Binding-site contacts:
Ligand atom C6 contacts residue ASN318 of chain 54.H at 3.2 Å.
Ligand atom C6 contacts residue SER284 of chain 54.H at 3.5 Å.
Ligand atom O6 contacts residue SER284 of chain 54.H at 2.6 Å (h-bond).
Ligand atom O6 contacts residue ASN318 of chain 54.H at 2.6 Å (h-bond).

A protein and the small-molecule ligand that binds it are described below.
Small molecule (SMILES): CC(=O)N[C@@H]1[C@@H](O)[C@H](O)[C@@H](CO)O[C@H]1O

Sequence of chain 54.H:
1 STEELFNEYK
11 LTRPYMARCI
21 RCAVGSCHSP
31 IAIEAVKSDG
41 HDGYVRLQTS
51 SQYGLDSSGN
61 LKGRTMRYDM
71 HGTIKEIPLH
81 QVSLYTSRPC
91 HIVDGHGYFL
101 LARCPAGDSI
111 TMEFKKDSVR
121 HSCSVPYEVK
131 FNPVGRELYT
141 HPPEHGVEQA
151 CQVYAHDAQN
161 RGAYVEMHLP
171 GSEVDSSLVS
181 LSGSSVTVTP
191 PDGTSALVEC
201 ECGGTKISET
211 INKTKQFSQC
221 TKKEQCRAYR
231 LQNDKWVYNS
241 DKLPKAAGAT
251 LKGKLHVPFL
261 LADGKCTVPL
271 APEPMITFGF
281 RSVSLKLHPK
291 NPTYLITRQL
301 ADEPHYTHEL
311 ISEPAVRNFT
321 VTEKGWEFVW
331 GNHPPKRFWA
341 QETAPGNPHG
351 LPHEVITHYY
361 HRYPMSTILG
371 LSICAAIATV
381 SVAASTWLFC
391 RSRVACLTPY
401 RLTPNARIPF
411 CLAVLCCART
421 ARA